Binding-site contacts:
Ligand atom O5 contacts residue ASN241 of chain 2.A at 2.3 Å (h-bond).
Ligand atom C6 contacts residue PRO281 of chain 2.A at 4.1 Å (hydrophobic).
Ligand atom O4 contacts residue LEU249 of chain 2.A at 3.7 Å.
Ligand atom C4 contacts residue LEU249 of chain 2.A at 4.5 Å (hydrophobic).
Ligand atom C5 contacts residue LEU249 of chain 2.A at 4.5 Å (hydrophobic).
Ligand atom C4 contacts residue ASN241 of chain 2.A at 4.3 Å.
Ligand atom C3 contacts residue PRO281 of chain 2.A at 4.3 Å (hydrophobic).
Ligand atom C7 contacts residue ASN241 of chain 2.A at 3.4 Å.
Ligand atom C8 contacts residue LYS248 of chain 2.A at 4.2 Å.
Ligand atom C6 contacts residue ASN245 of chain 2.A at 3.9 Å.
Ligand atom C1 contacts residue ASN245 of chain 2.A at 3.8 Å.
Ligand atom O7 contacts residue ASN241 of chain 2.A at 4.3 Å.
Ligand atom C2 contacts residue ASN241 of chain 2.A at 2.5 Å.
Ligand atom C5 contacts residue ASN241 of chain 2.A at 3.6 Å.
Ligand atom C7 contacts residue TYR237 of chain 2.A at 4.5 Å (hydrophobic).
Ligand atom N2 contacts residue ASN241 of chain 2.A at 2.9 Å (h-bond).
Ligand atom C5 contacts residue ASN245 of chain 2.A at 3.8 Å.
Ligand atom O6 contacts residue ASN245 of chain 2.A at 4.0 Å.
Ligand atom O3 contacts residue PHE278 of chain 2.A at 3.3 Å (h-bond).
Ligand atom O2 contacts residue PRO281 of chain 2.A at 3.6 Å.
Ligand atom C5 contacts residue PHE278 of chain 2.A at 4.0 Å (hydrophobic).
Ligand atom O3 contacts residue VAL280 of chain 2.A at 4.0 Å.
Ligand atom O5 contacts residue ASN245 of chain 2.A at 4.0 Å.
Ligand atom C3 contacts residue PHE278 of chain 2.A at 3.2 Å (hydrophobic).
Ligand atom C3 contacts residue ASN241 of chain 2.A at 3.8 Å.
Ligand atom O3 contacts residue PRO281 of chain 2.A at 3.5 Å.
Ligand atom C5 contacts residue ASN245 of chain 2.A at 3.8 Å.
Ligand atom C1 contacts residue ASN245 of chain 2.A at 3.7 Å.
Ligand atom O5 contacts residue PRO281 of chain 2.A at 4.4 Å.
Ligand atom O5 contacts residue ASN245 of chain 2.A at 2.8 Å (h-bond).
Ligand atom C6 contacts residue ASN245 of chain 2.A at 3.5 Å.
Ligand atom C8 contacts residue ASN241 of chain 2.A at 3.5 Å.
Ligand atom C5 contacts residue PRO281 of chain 2.A at 4.1 Å (hydrophobic).
Ligand atom C1 contacts residue ASN241 of chain 2.A at 1.4 Å.
Ligand atom O3 contacts residue PRO281 of chain 2.A at 3.9 Å.
Ligand atom C8 contacts residue TYR237 of chain 2.A at 3.4 Å (hydrophobic).
Ligand atom O4 contacts residue PHE278 of chain 2.A at 3.6 Å.
Ligand atom C4 contacts residue PHE278 of chain 2.A at 2.9 Å (hydrophobic).
Ligand atom C6 contacts residue LYS248 of chain 2.A at 4.0 Å.
Ligand atom C6 contacts residue LEU249 of chain 2.A at 3.5 Å (hydrophobic).

Sequence of chain 2.A:
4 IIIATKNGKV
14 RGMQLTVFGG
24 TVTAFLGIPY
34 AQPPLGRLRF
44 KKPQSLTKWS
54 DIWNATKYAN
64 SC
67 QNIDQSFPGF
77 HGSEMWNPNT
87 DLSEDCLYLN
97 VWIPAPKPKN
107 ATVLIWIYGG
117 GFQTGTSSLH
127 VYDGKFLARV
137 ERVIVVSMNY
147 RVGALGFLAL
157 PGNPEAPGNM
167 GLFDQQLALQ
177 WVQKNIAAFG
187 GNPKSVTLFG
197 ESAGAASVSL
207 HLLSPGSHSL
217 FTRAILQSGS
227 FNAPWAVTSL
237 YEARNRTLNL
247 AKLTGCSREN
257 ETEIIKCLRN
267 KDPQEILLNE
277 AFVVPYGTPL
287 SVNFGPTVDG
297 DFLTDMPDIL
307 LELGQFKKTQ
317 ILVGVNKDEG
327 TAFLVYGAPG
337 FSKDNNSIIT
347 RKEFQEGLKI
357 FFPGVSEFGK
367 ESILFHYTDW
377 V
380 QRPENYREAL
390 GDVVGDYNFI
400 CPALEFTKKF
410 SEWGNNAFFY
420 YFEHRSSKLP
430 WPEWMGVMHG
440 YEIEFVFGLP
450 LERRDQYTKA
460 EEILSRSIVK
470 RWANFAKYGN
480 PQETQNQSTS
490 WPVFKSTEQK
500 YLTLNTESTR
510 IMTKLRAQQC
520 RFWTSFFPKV

This protein binds this small molecule.
Small molecule (SMILES): CC(=O)N[C@H]1[C@H](O[C@H]2[C@H](O)[C@@H](NC(C)=O)CO[C@@H]2CO[C@H]2O[C@@H](C)[C@@H](O)[C@@H](O)[C@@H]2O)O[C@H](CO)[C@@H](O)[C@@H]1O